Sequence of chain 58.F:
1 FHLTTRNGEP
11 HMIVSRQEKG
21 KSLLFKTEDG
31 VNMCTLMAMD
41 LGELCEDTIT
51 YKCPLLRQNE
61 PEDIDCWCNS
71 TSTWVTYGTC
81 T

Binding-site contacts:
Ligand atom C4 contacts residue BMA1 of chain 58.BA at 3.6 Å.
Ligand atom C2 contacts residue HIS2 of chain 58.F at 4.5 Å.
Ligand atom C1 contacts residue NAG1 of chain 58.Z at 1.7 Å.
Ligand atom O3 contacts residue BMA1 of chain 58.BA at 1.1 Å.
Ligand atom O2 contacts residue HIS2 of chain 58.F at 3.4 Å (h-bond).
Ligand atom C5 contacts residue NAG1 of chain 58.Z at 3.8 Å.
Ligand atom C3 contacts residue NAG1 of chain 58.Z at 4.1 Å.
Ligand atom C2 contacts residue NAG1 of chain 58.Z at 2.9 Å.
Ligand atom O2 contacts residue BMA1 of chain 58.BA at 3.0 Å (h-bond).
Ligand atom C3 contacts residue BMA1 of chain 58.BA at 2.5 Å.
Ligand atom O5 contacts residue NAG1 of chain 58.Z at 2.5 Å (h-bond).
Ligand atom O6 contacts residue NAG1 of chain 58.Z at 4.5 Å.
Ligand atom O2 contacts residue NAG1 of chain 58.Z at 3.4 Å (h-bond).
Ligand atom C2 contacts residue BMA1 of chain 58.BA at 3.2 Å.
Ligand atom O4 contacts residue BMA1 of chain 58.BA at 4.0 Å.

The small molecule below binds the protein below.
Small molecule (SMILES): OC[C@H]1O[C@@H](O)[C@@H](O)[C@@H](O)[C@@H]1O